Binding-site contacts:
Ligand atom C21 contacts residue GLU75 of chain 1.A at 3.5 Å.
Ligand atom C23 contacts residue VAL105 of chain 1.A at 3.7 Å (hydrophobic).
Ligand atom N2 contacts residue ALA108 of chain 1.A at 3.1 Å (h-bond).
Ligand atom C24 contacts residue VAL105 of chain 1.A at 3.9 Å (hydrophobic).
Ligand atom C11 contacts residue GLY111 of chain 1.A at 3.3 Å.
Ligand atom N3 contacts residue GLU106 of chain 1.A at 2.9 Å (salt-bridge).
Ligand atom C7 contacts residue GLY111 of chain 1.A at 3.6 Å.
Ligand atom C16 contacts residue VAL105 of chain 1.A at 3.5 Å (hydrophobic).
Ligand atom C25 contacts residue ASP185 of chain 1.A at 3.4 Å.
Ligand atom O2 contacts residue ILE89 of chain 1.A at 3.8 Å.
Ligand atom N4 contacts residue GLU106 of chain 1.A at 3.8 Å.
Ligand atom O1 contacts residue LYS58 of chain 1.A at 3.2 Å.
Ligand atom C13 contacts residue ALA108 of chain 1.A at 3.8 Å (hydrophobic).
Ligand atom O2 contacts residue ALA184 of chain 1.A at 3.8 Å.
Ligand atom C4 contacts residue EDO1 of chain 1.E at 3.4 Å.
Ligand atom N3 contacts residue TYR107 of chain 1.A at 3.7 Å.
Ligand atom C25 contacts residue PHE186 of chain 1.A at 3.8 Å (hydrophobic).
Ligand atom C8 contacts residue LEU28 of chain 1.A at 3.6 Å (hydrophobic).
Ligand atom C17 contacts residue PHE33 of chain 1.A at 3.7 Å (hydrophobic).
Ligand atom N1 contacts residue EDO1 of chain 1.E at 3.7 Å.
Ligand atom C11 contacts residue GLU115 of chain 1.A at 3.5 Å.
Ligand atom C16 contacts residue ALA56 of chain 1.A at 3.8 Å (hydrophobic).
Ligand atom C7 contacts residue SER109 of chain 1.A at 3.6 Å.
Ligand atom C6 contacts residue GLY111 of chain 1.A at 3.4 Å.
Ligand atom C10 contacts residue GLY111 of chain 1.A at 3.6 Å.
Ligand atom N3 contacts residue ALA108 of chain 1.A at 3.8 Å.
Ligand atom C15 contacts residue LEU174 of chain 1.A at 3.7 Å (hydrophobic).
Ligand atom N4 contacts residue TYR107 of chain 1.A at 3.6 Å.
Ligand atom N contacts residue GLY111 of chain 1.A at 3.9 Å.
Ligand atom C14 contacts residue LEU174 of chain 1.A at 3.7 Å (hydrophobic).
Ligand atom O2 contacts residue ASP185 of chain 1.A at 3.3 Å (salt-bridge).
Ligand atom C24 contacts residue LYS58 of chain 1.A at 3.7 Å.
Ligand atom O contacts residue LEU28 of chain 1.A at 3.7 Å.
Ligand atom C3 contacts residue SER109 of chain 1.A at 3.3 Å.
Ligand atom C19 contacts residue ILE89 of chain 1.A at 3.7 Å (hydrophobic).
Ligand atom C25 contacts residue GLU75 of chain 1.A at 3.7 Å.
Ligand atom C15 contacts residue ALA56 of chain 1.A at 3.6 Å (hydrophobic).
Ligand atom N4 contacts residue ALA108 of chain 1.A at 3.1 Å (h-bond).
Ligand atom N3 contacts residue ALA56 of chain 1.A at 3.3 Å.
Ligand atom C8 contacts residue ALA108 of chain 1.A at 3.2 Å (hydrophobic).

Sequence of chain 1.A:
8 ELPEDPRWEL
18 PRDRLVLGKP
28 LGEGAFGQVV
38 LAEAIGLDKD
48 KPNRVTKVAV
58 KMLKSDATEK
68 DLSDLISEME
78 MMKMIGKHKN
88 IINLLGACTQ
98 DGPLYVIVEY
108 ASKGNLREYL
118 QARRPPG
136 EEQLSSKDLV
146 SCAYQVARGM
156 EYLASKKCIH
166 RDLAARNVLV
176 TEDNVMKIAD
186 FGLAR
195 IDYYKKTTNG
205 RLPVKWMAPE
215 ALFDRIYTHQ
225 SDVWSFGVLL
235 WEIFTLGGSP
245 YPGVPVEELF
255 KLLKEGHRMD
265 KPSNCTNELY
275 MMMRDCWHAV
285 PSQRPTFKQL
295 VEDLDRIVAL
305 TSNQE

A protein and the small-molecule ligand that binds it are described below.
Small molecule (SMILES): COc1cc(CCc2cc(NC(=O)c3ccc(N4C[C@@H](C)N[C@@H](C)C4)cc3)[nH]n2)cc(OC)c1